Binding-site contacts:
Ligand atom O3 contacts residue GLY23 of chain 7.B at 3.5 Å (h-bond).
Ligand atom O2 contacts residue THR134 of chain 7.B at 3.5 Å (h-bond).
Ligand atom O3 contacts residue ARG231 of chain 7.B at 4.1 Å.
Ligand atom O4 contacts residue ASN25 of chain 7.B at 2.7 Å (h-bond).
Ligand atom O9 contacts residue PHE235 of chain 7.B at 3.9 Å.
Ligand atom O5 contacts residue MET24 of chain 7.B at 3.8 Å.
Ligand atom O8 contacts residue ARG154 of chain 7.B at 3.9 Å.
Ligand atom O1 contacts residue TYR110 of chain 7.B at 3.9 Å.
Ligand atom O5 contacts residue HIS9 of chain 7.B at 2.7 Å (h-bond).
Ligand atom O4 contacts residue SER21 of chain 7.B at 4.0 Å.
Ligand atom C5 contacts residue HIS9 of chain 7.B at 3.9 Å.
Ligand atom O2 contacts residue HIS133 of chain 7.B at 3.9 Å.
Ligand atom P1 contacts residue LYS78 of chain 7.B at 3.6 Å.
Ligand atom C4 contacts residue ASN25 of chain 7.B at 4.1 Å.
Ligand atom O8 contacts residue LYS78 of chain 7.B at 2.5 Å (salt-bridge).
Ligand atom P1 contacts residue TYR110 of chain 7.B at 3.9 Å.
Ligand atom O4 contacts residue ASP20 of chain 7.B at 3.3 Å (salt-bridge).
Ligand atom O7 contacts residue THR134 of chain 7.B at 3.0 Å (h-bond).
Ligand atom O8 contacts residue TYR110 of chain 7.B at 2.7 Å (h-bond).
Ligand atom O3 contacts residue UDP1 of chain 7.F at 3.1 Å (h-bond).
Ligand atom O9 contacts residue LYS78 of chain 7.B at 3.7 Å.
Ligand atom O4 contacts residue MET24 of chain 7.B at 3.6 Å.
Ligand atom C6 contacts residue HIS9 of chain 7.B at 3.9 Å.
Ligand atom C4 contacts residue ASP20 of chain 7.B at 3.8 Å.
Ligand atom P1 contacts residue THR134 of chain 7.B at 3.6 Å.
Ligand atom O7 contacts residue ARG154 of chain 7.B at 3.2 Å (salt-bridge).
Ligand atom C1 contacts residue ARG231 of chain 7.B at 3.8 Å.
Ligand atom O6 contacts residue LYS78 of chain 7.B at 3.5 Å (salt-bridge).
Ligand atom C2 contacts residue ARG231 of chain 7.B at 3.7 Å.
Ligand atom O1 contacts residue THR134 of chain 7.B at 3.0 Å (h-bond).
Ligand atom O6 contacts residue HIS9 of chain 7.B at 3.7 Å.
Ligand atom O4 contacts residue GLY22 of chain 7.B at 3.2 Å (h-bond).
Ligand atom C4 contacts residue MET24 of chain 7.B at 3.6 Å (hydrophobic).
Ligand atom C3 contacts residue ARG231 of chain 7.B at 3.5 Å.
Ligand atom O3 contacts residue GLY22 of chain 7.B at 4.1 Å.
Ligand atom O3 contacts residue MET24 of chain 7.B at 3.1 Å (h-bond).
Ligand atom C3 contacts residue UDP1 of chain 7.F at 3.7 Å.
Ligand atom C5 contacts residue ASP20 of chain 7.B at 3.1 Å.
Ligand atom O5 contacts residue ASP20 of chain 7.B at 2.7 Å (salt-bridge).
Ligand atom O5 contacts residue THR10 of chain 7.B at 3.5 Å.

This small molecule binds to this protein.
Small molecule (SMILES): O=P([O-])([O-])OC1[C@@H](O)[C@H](O)C(O)[C@H](O)[C@@H]1O

Sequence of chain 7.B:
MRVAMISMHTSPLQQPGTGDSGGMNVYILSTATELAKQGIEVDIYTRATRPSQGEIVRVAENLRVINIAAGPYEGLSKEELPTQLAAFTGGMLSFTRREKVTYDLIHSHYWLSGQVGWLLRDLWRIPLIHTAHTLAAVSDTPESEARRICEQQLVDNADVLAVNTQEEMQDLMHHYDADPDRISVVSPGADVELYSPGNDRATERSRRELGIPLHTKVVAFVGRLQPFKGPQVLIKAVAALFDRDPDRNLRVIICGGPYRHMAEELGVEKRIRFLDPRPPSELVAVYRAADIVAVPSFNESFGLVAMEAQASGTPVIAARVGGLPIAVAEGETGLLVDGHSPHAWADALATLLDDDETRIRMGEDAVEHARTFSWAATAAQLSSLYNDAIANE